Binding-site contacts:
Ligand atom O6 contacts residue ARG107 of chain 1.A at 2.8 Å (salt-bridge).
Ligand atom O4 contacts residue TRP95 of chain 1.A at 3.1 Å.
Ligand atom O4 contacts residue ALA97 of chain 1.A at 3.6 Å.
Ligand atom O1 contacts residue AH01 of chain 1.D at 2.5 Å (h-bond).
Ligand atom N1 contacts residue AH01 of chain 1.D at 2.9 Å (h-bond).
Ligand atom N4 contacts residue TRP95 of chain 1.A at 3.5 Å.
Ligand atom C3 contacts residue HIS96 of chain 1.A at 3.6 Å.
Ligand atom C13 contacts residue TRP95 of chain 1.A at 3.7 Å (hydrophobic).
Ligand atom C9 contacts residue ASN109 of chain 1.A at 3.6 Å.
Ligand atom C8 contacts residue GLY98 of chain 1.A at 3.5 Å.
Ligand atom C5 contacts residue ARG161 of chain 1.A at 3.6 Å.
Ligand atom C1 contacts residue GLU116 of chain 1.A at 3.5 Å.
Ligand atom C6 contacts residue GLY98 of chain 1.A at 3.3 Å.
Ligand atom N1 contacts residue GLU116 of chain 1.A at 3.0 Å (salt-bridge).
Ligand atom N1 contacts residue HIS34 of chain 1.A at 3.4 Å (h-bond).
Ligand atom C7 contacts residue VAL72 of chain 1.A at 3.5 Å (hydrophobic).
Ligand atom C10 contacts residue ARG107 of chain 1.A at 3.6 Å.
Ligand atom O7 contacts residue ARG71 of chain 1.A at 3.1 Å (salt-bridge).
Ligand atom O2 contacts residue HIS154 of chain 1.A at 3.1 Å.
Ligand atom C8 contacts residue TRP95 of chain 1.A at 3.7 Å (hydrophobic).
Ligand atom O5 contacts residue GLY98 of chain 1.A at 3.6 Å.
Ligand atom O4 contacts residue ASN109 of chain 1.A at 2.8 Å (h-bond).
Ligand atom N2 contacts residue HIS96 of chain 1.A at 3.2 Å (h-bond).
Ligand atom O1 contacts residue VAL72 of chain 1.A at 3.5 Å.
Ligand atom C12 contacts residue ARG71 of chain 1.A at 3.2 Å.
Ligand atom C1 contacts residue PHE52 of chain 1.A at 3.2 Å (hydrophobic).
Ligand atom C6 contacts residue TRP95 of chain 1.A at 3.6 Å (hydrophobic).
Ligand atom O4 contacts residue HIS96 of chain 1.A at 3.4 Å (h-bond).
Ligand atom O5 contacts residue ARG107 of chain 1.A at 3.2 Å (salt-bridge).
Ligand atom O2 contacts residue ARG161 of chain 1.A at 3.2 Å (salt-bridge).
Ligand atom O4 contacts residue GLY98 of chain 1.A at 3.0 Å (h-bond).
Ligand atom C1 contacts residue SER73 of chain 1.A at 3.6 Å.
Ligand atom N1 contacts residue ZN1 of chain 1.F at 3.7 Å.
Ligand atom N1 contacts residue HIS96 of chain 1.A at 3.0 Å (h-bond).
Ligand atom O2 contacts residue ALA97 of chain 1.A at 3.3 Å (h-bond).
Ligand atom C13 contacts residue ARG71 of chain 1.A at 3.3 Å.
Ligand atom C3 contacts residue AH01 of chain 1.D at 3.4 Å.
Ligand atom C6 contacts residue HIS96 of chain 1.A at 3.5 Å.
Ligand atom C2 contacts residue HIS96 of chain 1.A at 3.0 Å.
Ligand atom O3 contacts residue ARG161 of chain 1.A at 3.2 Å (salt-bridge).

The small molecule below binds the protein below.
Small molecule (SMILES): C[C@H](N)C(=O)N[C@H](CCC(=O)N[C@@H](CCC[C@@H](N)C(=O)O)C(=O)O)C(=O)O

Sequence of chain 1.A:
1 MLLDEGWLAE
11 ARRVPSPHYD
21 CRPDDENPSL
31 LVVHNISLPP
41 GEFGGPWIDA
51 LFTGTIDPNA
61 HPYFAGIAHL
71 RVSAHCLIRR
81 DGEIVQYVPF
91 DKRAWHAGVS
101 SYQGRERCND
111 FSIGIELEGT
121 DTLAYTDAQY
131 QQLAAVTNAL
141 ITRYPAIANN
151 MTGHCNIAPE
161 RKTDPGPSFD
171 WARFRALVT